This protein binds this small molecule.
Small molecule (SMILES): CC(=O)N[C@@H]1[C@@H](O)[C@H](O)[C@@H](CO)O[C@H]1O

Sequence of chain 1.E:
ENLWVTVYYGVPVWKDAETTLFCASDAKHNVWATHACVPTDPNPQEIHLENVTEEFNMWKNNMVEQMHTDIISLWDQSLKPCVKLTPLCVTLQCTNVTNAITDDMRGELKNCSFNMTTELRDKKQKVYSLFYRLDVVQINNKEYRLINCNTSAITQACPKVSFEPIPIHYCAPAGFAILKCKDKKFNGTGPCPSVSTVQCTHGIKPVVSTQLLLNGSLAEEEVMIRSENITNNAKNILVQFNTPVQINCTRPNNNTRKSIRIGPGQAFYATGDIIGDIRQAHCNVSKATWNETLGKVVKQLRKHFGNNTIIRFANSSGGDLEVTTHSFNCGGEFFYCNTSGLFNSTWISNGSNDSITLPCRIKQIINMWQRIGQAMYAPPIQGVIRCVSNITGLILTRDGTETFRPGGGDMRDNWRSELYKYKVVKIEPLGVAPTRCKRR

Binding-site contacts:
Ligand atom N2 contacts residue ASN324 of chain 1.E at 3.0 Å (h-bond).
Ligand atom C1 contacts residue ASN324 of chain 1.E at 1.4 Å.
Ligand atom O7 contacts residue ASN324 of chain 1.E at 2.9 Å (h-bond).
Ligand atom C2 contacts residue ASN324 of chain 1.E at 2.5 Å.
Ligand atom C7 contacts residue ASN324 of chain 1.E at 3.2 Å.
Ligand atom C3 contacts residue ASN324 of chain 1.E at 3.8 Å.
Ligand atom C4 contacts residue ASN324 of chain 1.E at 4.2 Å.
Ligand atom C8 contacts residue ASN324 of chain 1.E at 4.5 Å.
Ligand atom O5 contacts residue ASN324 of chain 1.E at 2.3 Å (h-bond).
Ligand atom C5 contacts residue ASN324 of chain 1.E at 3.7 Å.